Sequence of chain 1.A:
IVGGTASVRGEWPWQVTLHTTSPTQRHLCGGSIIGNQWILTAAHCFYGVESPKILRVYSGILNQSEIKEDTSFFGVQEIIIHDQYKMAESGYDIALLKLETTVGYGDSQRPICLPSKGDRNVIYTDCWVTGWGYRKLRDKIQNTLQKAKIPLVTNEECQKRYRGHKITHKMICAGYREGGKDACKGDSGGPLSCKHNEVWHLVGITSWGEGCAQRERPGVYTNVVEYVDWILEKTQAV

Binding-site contacts:
Ligand atom N29 contacts residue GLY186 of chain 1.A at 3.3 Å (h-bond).
Ligand atom C9 contacts residue EDO1 of chain 1.G at 3.6 Å.
Ligand atom C32 contacts residue TYR134 of chain 1.A at 3.6 Å (hydrophobic).
Ligand atom C50 contacts residue EDO1 of chain 1.H at 3.6 Å.
Ligand atom N12 contacts residue CYS212 of chain 1.A at 3.5 Å (h-bond).
Ligand atom O37 contacts residue ILE141 of chain 1.A at 3.5 Å.
Ligand atom N12 contacts residue LYS185 of chain 1.A at 3.4 Å (salt-bridge).
Ligand atom N12 contacts residue CYS184 of chain 1.A at 3.6 Å.
Ligand atom N11 contacts residue CYS212 of chain 1.A at 3.4 Å (h-bond).
Ligand atom C18 contacts residue SER188 of chain 1.A at 3.2 Å.
Ligand atom C14 contacts residue SER188 of chain 1.A at 3.6 Å.
Ligand atom N11 contacts residue LYS185 of chain 1.A at 3.5 Å.
Ligand atom C13 contacts residue CYS184 of chain 1.A at 3.6 Å (hydrophobic).
Ligand atom N10 contacts residue EDO1 of chain 1.G at 3.2 Å (h-bond).
Ligand atom O16 contacts residue LYS185 of chain 1.A at 3.5 Å.
Ligand atom CL1 contacts residue THR206 of chain 1.A at 3.6 Å.
Ligand atom C3 contacts residue GLY209 of chain 1.A at 3.6 Å.
Ligand atom CL1 contacts residue TRP208 of chain 1.A at 3.4 Å.
Ligand atom C35 contacts residue LEU28 of chain 1.A at 3.6 Å (hydrophobic).
Ligand atom N17 contacts residue SER188 of chain 1.A at 3.4 Å (h-bond).
Ligand atom C2 contacts residue GLY211 of chain 1.A at 3.4 Å.
Ligand atom O16 contacts residue CYS184 of chain 1.A at 3.6 Å.
Ligand atom C2 contacts residue GLY209 of chain 1.A at 3.6 Å.
Ligand atom C9 contacts residue GLY211 of chain 1.A at 3.1 Å.
Ligand atom C15 contacts residue SER188 of chain 1.A at 3.3 Å.
Ligand atom C35 contacts residue GLY186 of chain 1.A at 3.6 Å.
Ligand atom C19 contacts residue HIS44 of chain 1.A at 3.6 Å.
Ligand atom C4 contacts residue TRP208 of chain 1.A at 3.4 Å (hydrophobic).
Ligand atom C25 contacts residue HIS44 of chain 1.A at 3.5 Å.
Ligand atom O16 contacts residue GLY186 of chain 1.A at 2.9 Å (h-bond).
Ligand atom CL1 contacts residue VAL220 of chain 1.A at 3.5 Å.
Ligand atom C24 contacts residue HIS44 of chain 1.A at 3.5 Å.
Ligand atom C3 contacts residue ASP182 of chain 1.A at 3.7 Å.
Ligand atom O37 contacts residue ARG26 of chain 1.A at 3.0 Å (salt-bridge).
Ligand atom C9 contacts residue GLY209 of chain 1.A at 3.3 Å.
Ligand atom C30 contacts residue GLY186 of chain 1.A at 3.4 Å.
Ligand atom O38 contacts residue TYR134 of chain 1.A at 2.7 Å (h-bond).
Ligand atom C3 contacts residue TRP208 of chain 1.A at 3.4 Å (hydrophobic).
Ligand atom O16 contacts residue SER188 of chain 1.A at 3.2 Å (h-bond).
Ligand atom C34 contacts residue ILE141 of chain 1.A at 3.7 Å (hydrophobic).

The protein below binds the small molecule below.
Small molecule (SMILES): CCOC(=O)[C@H]1CCCN(C(=O)c2cccc3c2CCN(C(=O)/C=C/c2cc(Cl)ccc2-n2cnnn2)[C@@H]3C(=O)Nc2ccc(C(=O)O)cc2)C1